This protein binds this small molecule.
Small molecule (SMILES): CC(=O)N[C@@H]1[C@@H](O)[C@H](O)[C@@H](CO)O[C@H]1O

Binding-site contacts:
Ligand atom C2 contacts residue ASN253 of chain 1.D at 2.5 Å.
Ligand atom C8 contacts residue SER255 of chain 1.D at 3.4 Å.
Ligand atom N2 contacts residue SER255 of chain 1.D at 3.2 Å (h-bond).
Ligand atom C3 contacts residue ASN253 of chain 1.D at 3.9 Å.
Ligand atom O5 contacts residue ASN253 of chain 1.D at 2.4 Å (h-bond).
Ligand atom O6 contacts residue SER256 of chain 1.D at 4.3 Å.
Ligand atom O7 contacts residue ASN253 of chain 1.D at 3.5 Å (h-bond).
Ligand atom N2 contacts residue ASN253 of chain 1.D at 3.0 Å (h-bond).
Ligand atom C1 contacts residue SER256 of chain 1.D at 3.2 Å.
Ligand atom O5 contacts residue SER256 of chain 1.D at 3.5 Å (h-bond).
Ligand atom C1 contacts residue ASN253 of chain 1.D at 1.4 Å.
Ligand atom C4 contacts residue ASN253 of chain 1.D at 4.3 Å.
Ligand atom C7 contacts residue SER255 of chain 1.D at 3.7 Å.
Ligand atom C5 contacts residue ASN253 of chain 1.D at 3.7 Å.
Ligand atom C1 contacts residue SER255 of chain 1.D at 4.1 Å.
Ligand atom C5 contacts residue SER256 of chain 1.D at 3.7 Å.
Ligand atom C7 contacts residue ASN253 of chain 1.D at 3.4 Å.
Ligand atom C2 contacts residue SER255 of chain 1.D at 4.2 Å.
Ligand atom C2 contacts residue SER256 of chain 1.D at 4.3 Å.

Sequence of chain 1.D:
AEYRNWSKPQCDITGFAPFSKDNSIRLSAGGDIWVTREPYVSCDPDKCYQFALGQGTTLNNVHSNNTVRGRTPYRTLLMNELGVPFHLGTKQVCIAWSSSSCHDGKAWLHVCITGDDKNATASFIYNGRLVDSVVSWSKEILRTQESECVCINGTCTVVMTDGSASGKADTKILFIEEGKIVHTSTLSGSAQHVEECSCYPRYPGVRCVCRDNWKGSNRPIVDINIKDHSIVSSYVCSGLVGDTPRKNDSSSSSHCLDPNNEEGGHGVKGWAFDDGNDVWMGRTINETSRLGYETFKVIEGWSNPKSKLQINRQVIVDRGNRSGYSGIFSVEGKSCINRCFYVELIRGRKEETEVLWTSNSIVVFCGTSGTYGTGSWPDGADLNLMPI